Sequence of chain 1.B:
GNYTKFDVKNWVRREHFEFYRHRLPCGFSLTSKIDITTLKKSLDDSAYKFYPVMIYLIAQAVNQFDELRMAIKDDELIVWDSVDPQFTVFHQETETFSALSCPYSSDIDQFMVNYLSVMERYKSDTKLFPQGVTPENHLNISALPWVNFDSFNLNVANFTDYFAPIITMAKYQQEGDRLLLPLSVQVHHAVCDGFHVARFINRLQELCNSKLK

Binding-site contacts:
Ligand atom C4 contacts residue UTA1 of chain 1.D at 3.7 Å.
Ligand atom C4 contacts residue SER144 of chain 1.A at 3.8 Å.
Ligand atom O9A contacts residue LEU26 of chain 1.B at 4.1 Å.
Ligand atom O9B contacts residue ILE168 of chain 1.A at 4.0 Å.
Ligand atom C1 contacts residue ASN142 of chain 1.A at 3.5 Å.
Ligand atom C1 contacts residue GLN88 of chain 1.A at 4.0 Å.
Ligand atom O4 contacts residue HIS191 of chain 1.B at 2.6 Å (h-bond).
Ligand atom O9A contacts residue VAL158 of chain 1.A at 3.6 Å.
Ligand atom C7 contacts residue LEU156 of chain 1.A at 3.7 Å (hydrophobic).
Ligand atom O9B contacts residue TYR164 of chain 1.A at 3.3 Å.
Ligand atom C9 contacts residue ILE168 of chain 1.A at 3.9 Å (hydrophobic).
Ligand atom O9A contacts residue ILE168 of chain 1.A at 4.2 Å.
Ligand atom N9 contacts residue ILE168 of chain 1.A at 3.8 Å.
Ligand atom O9A contacts residue PG41 of chain 1.F at 4.0 Å.
Ligand atom CL1 contacts residue ASN142 of chain 1.A at 4.2 Å.
Ligand atom O5 contacts residue LEU156 of chain 1.A at 4.2 Å.
Ligand atom C4 contacts residue HIS191 of chain 1.B at 3.6 Å.
Ligand atom CL2 contacts residue PHE131 of chain 1.A at 3.6 Å.
Ligand atom C10 contacts residue ASN142 of chain 1.A at 4.2 Å.
Ligand atom C4 contacts residue PHE99 of chain 1.A at 4.0 Å (hydrophobic).
Ligand atom N9 contacts residue LEU26 of chain 1.B at 4.0 Å.
Ligand atom O5 contacts residue UTA1 of chain 1.D at 4.1 Å.
Ligand atom CL2 contacts residue ALA101 of chain 1.A at 3.5 Å.
Ligand atom C10 contacts residue ILE168 of chain 1.A at 3.8 Å (hydrophobic).
Ligand atom O5 contacts residue SER144 of chain 1.A at 3.9 Å.
Ligand atom C4 contacts residue TYR22 of chain 1.B at 3.9 Å (hydrophobic).
Ligand atom CL2 contacts residue GLN88 of chain 1.A at 3.8 Å.
Ligand atom C3 contacts residue TYR22 of chain 1.B at 3.6 Å (hydrophobic).
Ligand atom C6 contacts residue LEU156 of chain 1.A at 3.8 Å (hydrophobic).
Ligand atom N9 contacts residue PG41 of chain 1.F at 3.9 Å.
Ligand atom C5 contacts residue LEU156 of chain 1.A at 4.2 Å (hydrophobic).
Ligand atom C3 contacts residue HIS191 of chain 1.B at 3.9 Å.
Ligand atom O2 contacts residue TYR22 of chain 1.B at 2.6 Å (h-bond).
Ligand atom O2 contacts residue PHE21 of chain 1.B at 4.2 Å.
Ligand atom CL1 contacts residue LEU26 of chain 1.B at 4.2 Å.
Ligand atom N2 contacts residue TYR22 of chain 1.B at 3.7 Å.
Ligand atom O4 contacts residue UTA1 of chain 1.D at 2.9 Å (h-bond).
Ligand atom C2 contacts residue TYR22 of chain 1.B at 3.3 Å (hydrophobic).
Ligand atom O9B contacts residue PG41 of chain 1.F at 3.2 Å.
Ligand atom C11 contacts residue ILE168 of chain 1.A at 3.8 Å (hydrophobic).

This small molecule binds to this protein.
Small molecule (SMILES): O=C(N[C@H](CO)[C@H](O)c1ccc([N+](=O)[O-])cc1)C(Cl)Cl

Sequence of chain 1.A:
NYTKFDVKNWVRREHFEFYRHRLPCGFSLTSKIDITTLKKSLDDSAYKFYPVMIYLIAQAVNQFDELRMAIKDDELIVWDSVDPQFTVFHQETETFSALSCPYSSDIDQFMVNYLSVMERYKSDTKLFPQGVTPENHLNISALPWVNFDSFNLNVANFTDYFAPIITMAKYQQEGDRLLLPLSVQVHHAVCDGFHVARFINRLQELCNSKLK